A protein and the small-molecule ligand that binds it are described below.
Small molecule (SMILES): C[n+]1cccc(C(N)=O)c1

Binding-site contacts:
Ligand atom N8 contacts residue LEU184 of chain 1.B at 3.9 Å.
Ligand atom O1 contacts residue ALA267 of chain 1.B at 4.2 Å.
Ligand atom C2 contacts residue SER221 of chain 1.B at 3.7 Å.
Ligand atom C7 contacts residue TYR262 of chain 1.B at 4.2 Å (hydrophobic).
Ligand atom N3 contacts residue ASP187 of chain 1.B at 3.9 Å.
Ligand atom C5 contacts residue TYR262 of chain 1.B at 3.6 Å (hydrophobic).
Ligand atom C7 contacts residue LEU184 of chain 1.B at 4.0 Å (hydrophobic).
Ligand atom O1 contacts residue SER233 of chain 1.B at 4.0 Å.
Ligand atom C7 contacts residue TYR224 of chain 1.B at 4.0 Å (hydrophobic).
Ligand atom C4 contacts residue TYR224 of chain 1.B at 3.5 Å (hydrophobic).
Ligand atom N3 contacts residue SER221 of chain 1.B at 4.2 Å.
Ligand atom C6 contacts residue TYR262 of chain 1.B at 3.5 Å (hydrophobic).
Ligand atom C2 contacts residue ALA218 of chain 1.B at 3.9 Å (hydrophobic).
Ligand atom C6 contacts residue TYR224 of chain 1.B at 4.2 Å (hydrophobic).
Ligand atom N3 contacts residue TYR224 of chain 1.B at 3.9 Å.
Ligand atom C9 contacts residue TYR224 of chain 1.B at 3.8 Å (hydrophobic).
Ligand atom C10 contacts residue LEU184 of chain 1.B at 4.0 Å (hydrophobic).
Ligand atom C10 contacts residue TYR224 of chain 1.B at 3.5 Å (hydrophobic).
Ligand atom O1 contacts residue TYR224 of chain 1.B at 3.7 Å.
Ligand atom O1 contacts residue TYR223 of chain 1.B at 4.0 Å.
Ligand atom C5 contacts residue TYR224 of chain 1.B at 3.6 Å (hydrophobic).
Ligand atom C9 contacts residue SAH1 of chain 1.F at 3.3 Å.
Ligand atom C2 contacts residue SER233 of chain 1.B at 4.0 Å.
Ligand atom N8 contacts residue TYR40 of chain 1.B at 4.0 Å.
Ligand atom C6 contacts residue LEU184 of chain 1.B at 4.0 Å (hydrophobic).
Ligand atom C9 contacts residue TYR40 of chain 1.B at 3.2 Å (hydrophobic).
Ligand atom N3 contacts residue ASP217 of chain 1.B at 4.3 Å.
Ligand atom C4 contacts residue LEU184 of chain 1.B at 4.0 Å (hydrophobic).
Ligand atom C9 contacts residue LEU184 of chain 1.B at 3.4 Å (hydrophobic).
Ligand atom C7 contacts residue TYR40 of chain 1.B at 3.8 Å (hydrophobic).
Ligand atom O1 contacts residue ALA218 of chain 1.B at 3.8 Å.
Ligand atom C2 contacts residue TYR224 of chain 1.B at 3.6 Å (hydrophobic).
Ligand atom C7 contacts residue TYR44 of chain 1.B at 4.2 Å (hydrophobic).
Ligand atom C6 contacts residue TYR44 of chain 1.B at 3.8 Å (hydrophobic).
Ligand atom C5 contacts residue LEU184 of chain 1.B at 4.0 Å (hydrophobic).
Ligand atom N8 contacts residue TYR224 of chain 1.B at 3.8 Å.
Ligand atom N3 contacts residue ALA218 of chain 1.B at 4.0 Å.
Ligand atom O1 contacts residue SER221 of chain 1.B at 2.6 Å (h-bond).
Ligand atom N3 contacts residue SER233 of chain 1.B at 3.2 Å (h-bond).

Sequence of chain 1.B:
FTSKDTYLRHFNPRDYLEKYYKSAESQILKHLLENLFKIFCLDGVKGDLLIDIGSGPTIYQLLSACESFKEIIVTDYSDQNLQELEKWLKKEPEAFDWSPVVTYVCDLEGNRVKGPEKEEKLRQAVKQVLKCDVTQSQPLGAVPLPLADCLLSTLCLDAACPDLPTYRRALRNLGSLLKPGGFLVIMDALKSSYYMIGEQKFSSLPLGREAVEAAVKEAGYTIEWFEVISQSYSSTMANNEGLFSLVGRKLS